A small-molecule ligand and the protein it binds are described below.
Small molecule (SMILES): Cc1cnc(Nc2ccc(N3CCN(C)CC3)cc2)nc1Nc1cccc(S(=O)(=O)NC(C)(C)C)c1

Sequence of chain 1.B:
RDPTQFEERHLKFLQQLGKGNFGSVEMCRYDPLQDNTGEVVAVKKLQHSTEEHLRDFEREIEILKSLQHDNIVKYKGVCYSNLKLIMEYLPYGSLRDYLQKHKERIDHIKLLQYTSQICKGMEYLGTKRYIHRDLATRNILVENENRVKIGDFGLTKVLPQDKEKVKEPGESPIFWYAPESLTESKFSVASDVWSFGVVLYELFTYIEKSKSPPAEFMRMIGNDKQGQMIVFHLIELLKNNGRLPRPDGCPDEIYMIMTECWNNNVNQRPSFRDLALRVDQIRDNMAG

Binding-site contacts:
Ligand atom C6 contacts residue LEU100 of chain 1.B at 3.4 Å (hydrophobic).
Ligand atom C8 contacts residue GLY103 of chain 1.B at 3.4 Å.
Ligand atom C2 contacts residue ALA48 of chain 1.B at 3.7 Å (hydrophobic).
Ligand atom N3 contacts residue LEU151 of chain 1.B at 3.5 Å.
Ligand atom C19 contacts residue LEU23 of chain 1.B at 3.7 Å (hydrophobic).
Ligand atom C11 contacts residue GLY103 of chain 1.B at 3.8 Å.
Ligand atom C4 contacts residue LEU100 of chain 1.B at 3.7 Å (hydrophobic).
Ligand atom C5 contacts residue LEU151 of chain 1.B at 3.9 Å (hydrophobic).
Ligand atom O2 contacts residue ASP162 of chain 1.B at 3.5 Å.
Ligand atom C18 contacts residue VAL31 of chain 1.B at 3.8 Å (hydrophobic).
Ligand atom N2 contacts residue GLU98 of chain 1.B at 3.7 Å.
Ligand atom C3 contacts residue LEU100 of chain 1.B at 3.7 Å (hydrophobic).
Ligand atom C24 contacts residue LYS50 of chain 1.B at 3.8 Å.
Ligand atom N4 contacts residue LEU100 of chain 1.B at 3.0 Å (h-bond).
Ligand atom C5 contacts residue MET97 of chain 1.B at 3.7 Å (hydrophobic).
Ligand atom N2 contacts residue TYR99 of chain 1.B at 3.7 Å.
Ligand atom C26 contacts residue GLY26 of chain 1.B at 3.6 Å.
Ligand atom C5 contacts residue VAL79 of chain 1.B at 3.7 Å (hydrophobic).
Ligand atom C2 contacts residue LEU151 of chain 1.B at 3.4 Å (hydrophobic).
Ligand atom N1 contacts residue LEU151 of chain 1.B at 3.4 Å.
Ligand atom C15 contacts residue LEU23 of chain 1.B at 3.7 Å (hydrophobic).
Ligand atom N4 contacts residue TYR99 of chain 1.B at 3.5 Å.
Ligand atom C6 contacts residue GLY103 of chain 1.B at 3.8 Å.
Ligand atom C25 contacts residue LYS25 of chain 1.B at 3.8 Å.
Ligand atom N2 contacts residue LEU100 of chain 1.B at 3.0 Å (h-bond).
Ligand atom N7 contacts residue ASP162 of chain 1.B at 3.5 Å (salt-bridge).
Ligand atom N4 contacts residue LEU23 of chain 1.B at 3.8 Å.
Ligand atom C25 contacts residue GLY24 of chain 1.B at 3.7 Å.
Ligand atom C24 contacts residue ASP162 of chain 1.B at 3.8 Å.
Ligand atom C9 contacts residue GLY103 of chain 1.B at 3.4 Å.
Ligand atom C7 contacts residue GLY103 of chain 1.B at 3.6 Å.
Ligand atom C3 contacts residue ALA48 of chain 1.B at 3.4 Å (hydrophobic).
Ligand atom O2 contacts residue ASN149 of chain 1.B at 3.3 Å.
Ligand atom C7 contacts residue TYR99 of chain 1.B at 3.5 Å (hydrophobic).
Ligand atom C14 contacts residue LEU23 of chain 1.B at 3.6 Å (hydrophobic).
Ligand atom C7 contacts residue LEU100 of chain 1.B at 3.3 Å (hydrophobic).
Ligand atom C1 contacts residue LEU151 of chain 1.B at 3.1 Å (hydrophobic).
Ligand atom C10 contacts residue GLY103 of chain 1.B at 3.6 Å.
Ligand atom C5 contacts residue GLY161 of chain 1.B at 3.6 Å.
Ligand atom C3 contacts residue GLU98 of chain 1.B at 3.0 Å.